Sequence of chain 2.B:
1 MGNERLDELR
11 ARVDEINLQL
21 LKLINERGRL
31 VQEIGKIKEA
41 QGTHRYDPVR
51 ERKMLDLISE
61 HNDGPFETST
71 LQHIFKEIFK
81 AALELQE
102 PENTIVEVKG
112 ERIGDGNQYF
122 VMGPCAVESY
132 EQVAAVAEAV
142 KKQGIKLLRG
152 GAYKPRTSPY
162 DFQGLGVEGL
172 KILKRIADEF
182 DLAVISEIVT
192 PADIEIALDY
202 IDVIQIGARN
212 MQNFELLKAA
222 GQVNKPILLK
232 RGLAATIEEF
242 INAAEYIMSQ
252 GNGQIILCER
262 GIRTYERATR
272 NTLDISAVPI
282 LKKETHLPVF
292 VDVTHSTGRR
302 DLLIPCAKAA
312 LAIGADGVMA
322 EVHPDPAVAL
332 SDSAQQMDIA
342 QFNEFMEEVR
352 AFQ

Sequence of chain 1.A:
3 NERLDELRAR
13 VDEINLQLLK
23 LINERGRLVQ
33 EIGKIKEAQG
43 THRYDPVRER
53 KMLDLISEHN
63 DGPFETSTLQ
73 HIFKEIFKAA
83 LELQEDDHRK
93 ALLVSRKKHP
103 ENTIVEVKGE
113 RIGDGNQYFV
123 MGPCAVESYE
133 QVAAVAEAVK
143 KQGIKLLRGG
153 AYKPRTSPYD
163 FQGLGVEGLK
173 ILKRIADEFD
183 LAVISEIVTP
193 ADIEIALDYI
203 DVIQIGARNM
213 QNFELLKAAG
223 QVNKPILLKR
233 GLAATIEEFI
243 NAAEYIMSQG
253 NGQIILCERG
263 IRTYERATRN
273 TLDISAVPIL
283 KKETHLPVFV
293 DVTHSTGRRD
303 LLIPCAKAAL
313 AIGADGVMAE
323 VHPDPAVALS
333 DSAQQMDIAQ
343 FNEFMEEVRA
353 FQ

Binding-site contacts:
Ligand atom C6 contacts residue MET54 of chain 1.A at 3.6 Å (hydrophobic).
Ligand atom O'L contacts residue LYS38 of chain 1.A at 2.9 Å (salt-bridge).
Ligand atom O72 contacts residue ALA82 of chain 1.A at 3.4 Å.
Ligand atom C1' contacts residue ILE34 of chain 1.A at 3.9 Å (hydrophobic).
Ligand atom O4 contacts residue ASP47 of chain 1.A at 2.5 Å (salt-bridge).
Ligand atom O'L contacts residue ARG50 of chain 1.A at 3.8 Å.
Ligand atom O71 contacts residue MET54 of chain 1.A at 3.3 Å.
Ligand atom O'M contacts residue ARG50 of chain 1.A at 3.3 Å (salt-bridge).
Ligand atom C2' contacts residue ARG10 of chain 2.B at 3.5 Å.
Ligand atom C2' contacts residue ARG50 of chain 1.A at 4.0 Å.
Ligand atom O1' contacts residue LYS38 of chain 1.A at 2.9 Å (salt-bridge).
Ligand atom C5 contacts residue GLU51 of chain 1.A at 4.0 Å.
Ligand atom C3 contacts residue ARG45 of chain 1.A at 3.9 Å.
Ligand atom C7 contacts residue ARG27 of chain 1.A at 3.5 Å.
Ligand atom C4 contacts residue LYS38 of chain 1.A at 4.0 Å.
Ligand atom O71 contacts residue ARG27 of chain 1.A at 3.4 Å (salt-bridge).
Ligand atom C7 contacts residue MET54 of chain 1.A at 3.8 Å (hydrophobic).
Ligand atom O4 contacts residue TYR46 of chain 1.A at 3.2 Å.
Ligand atom O'L contacts residue ARG10 of chain 2.B at 2.8 Å (salt-bridge).
Ligand atom C4 contacts residue ASP47 of chain 1.A at 3.5 Å.
Ligand atom O4 contacts residue ARG45 of chain 1.A at 3.6 Å (salt-bridge).
Ligand atom C2' contacts residue ILE34 of chain 1.A at 4.0 Å (hydrophobic).
Ligand atom O'M contacts residue ARG10 of chain 2.B at 3.0 Å (salt-bridge).
Ligand atom O72 contacts residue ARG27 of chain 1.A at 3.6 Å.
Ligand atom C3 contacts residue LEU83 of chain 1.A at 4.0 Å (hydrophobic).
Ligand atom C2' contacts residue LYS38 of chain 1.A at 3.7 Å.
Ligand atom O4 contacts residue GLU51 of chain 1.A at 3.5 Å (salt-bridge).
Ligand atom O1' contacts residue ARG45 of chain 1.A at 4.2 Å.
Ligand atom C4 contacts residue GLU51 of chain 1.A at 4.1 Å.
Ligand atom C3 contacts residue GLU51 of chain 1.A at 4.1 Å.
Ligand atom C6 contacts residue ARG50 of chain 1.A at 3.9 Å.
Ligand atom C4 contacts residue ARG45 of chain 1.A at 3.5 Å.
Ligand atom C5 contacts residue ASP47 of chain 1.A at 4.1 Å.
Ligand atom O72 contacts residue PHE79 of chain 1.A at 3.8 Å.
Ligand atom O1' contacts residue ILE34 of chain 1.A at 3.6 Å.
Ligand atom O'M contacts residue ILE34 of chain 1.A at 3.8 Å.
Ligand atom C1' contacts residue GLN86 of chain 1.A at 4.2 Å.
Ligand atom C1' contacts residue LYS38 of chain 1.A at 3.6 Å.
Ligand atom O1' contacts residue GLN86 of chain 1.A at 3.2 Å (h-bond).
Ligand atom C5 contacts residue ARG50 of chain 1.A at 3.8 Å.

A small-molecule ligand and the protein it binds are described below.
Small molecule (SMILES): O=C(O)C(=O)CC1(C(=O)O)C=CC(O)C=C1